Sequence of chain 1.A:
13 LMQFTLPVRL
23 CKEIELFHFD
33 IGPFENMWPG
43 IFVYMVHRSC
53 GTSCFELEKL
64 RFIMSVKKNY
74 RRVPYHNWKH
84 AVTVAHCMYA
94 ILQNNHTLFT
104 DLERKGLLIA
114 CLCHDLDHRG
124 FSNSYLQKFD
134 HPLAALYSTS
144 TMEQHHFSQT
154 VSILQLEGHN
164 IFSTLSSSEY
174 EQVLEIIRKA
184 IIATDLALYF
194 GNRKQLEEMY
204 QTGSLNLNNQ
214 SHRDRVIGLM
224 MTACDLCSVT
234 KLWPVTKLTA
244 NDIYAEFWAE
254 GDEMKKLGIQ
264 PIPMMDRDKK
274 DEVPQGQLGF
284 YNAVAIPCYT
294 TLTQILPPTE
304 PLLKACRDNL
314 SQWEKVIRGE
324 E

A small-molecule ligand and the protein it binds are described below.
Small molecule (SMILES): Cn1cc(C(=O)Nc2cccc(-c3cn4ccccc4n3)c2)c(Nc2cncnc2)n1

Binding-site contacts:
Ligand atom N3 contacts residue MET267 of chain 1.A at 3.4 Å.
Ligand atom N19 contacts residue THR242 of chain 1.A at 3.7 Å.
Ligand atom C18 contacts residue PHE283 of chain 1.A at 3.6 Å (hydrophobic).
Ligand atom N19 contacts residue SER231 of chain 1.A at 3.3 Å.
Ligand atom C25 contacts residue SER231 of chain 1.A at 3.8 Å.
Ligand atom N3 contacts residue GLY279 of chain 1.A at 3.5 Å.
Ligand atom C11 contacts residue PHE250 of chain 1.A at 3.8 Å (hydrophobic).
Ligand atom C29 contacts residue GLY279 of chain 1.A at 3.7 Å.
Ligand atom C14 contacts residue MET267 of chain 1.A at 3.7 Å (hydrophobic).
Ligand atom C5 contacts residue GLY279 of chain 1.A at 3.5 Å.
Ligand atom N20 contacts residue THR239 of chain 1.A at 3.8 Å.
Ligand atom N6 contacts residue GLY279 of chain 1.A at 3.5 Å.
Ligand atom N13 contacts residue PHE283 of chain 1.A at 3.5 Å.
Ligand atom C23 contacts residue GLU275 of chain 1.A at 3.6 Å.
Ligand atom C1 contacts residue PHE283 of chain 1.A at 3.6 Å (hydrophobic).
Ligand atom C21 contacts residue MET267 of chain 1.A at 3.3 Å (hydrophobic).
Ligand atom O17 contacts residue PHE283 of chain 1.A at 3.6 Å.
Ligand atom C24 contacts residue VAL276 of chain 1.A at 3.7 Å (hydrophobic).
Ligand atom O17 contacts residue GLN280 of chain 1.A at 2.8 Å (h-bond).
Ligand atom N3 contacts residue TYR247 of chain 1.A at 2.7 Å (h-bond).
Ligand atom C24 contacts residue GLU275 of chain 1.A at 3.5 Å.
Ligand atom N6 contacts residue MET267 of chain 1.A at 3.7 Å.
Ligand atom C9 contacts residue GLY279 of chain 1.A at 3.5 Å.
Ligand atom C5 contacts residue MET267 of chain 1.A at 3.3 Å (hydrophobic).
Ligand atom C7 contacts residue GLY279 of chain 1.A at 3.5 Å.
Ligand atom C8 contacts residue PHE283 of chain 1.A at 3.7 Å (hydrophobic).
Ligand atom C9 contacts residue MET267 of chain 1.A at 3.5 Å (hydrophobic).
Ligand atom C31 contacts residue PHE283 of chain 1.A at 3.1 Å (hydrophobic).
Ligand atom C14 contacts residue GLY279 of chain 1.A at 3.6 Å.
Ligand atom N13 contacts residue MET267 of chain 1.A at 3.7 Å.
Ligand atom C7 contacts residue MET267 of chain 1.A at 3.6 Å (hydrophobic).
Ligand atom C2 contacts residue PHE283 of chain 1.A at 3.8 Å (hydrophobic).
Ligand atom C18 contacts residue MET267 of chain 1.A at 3.4 Å (hydrophobic).
Ligand atom C16 contacts residue TYR247 of chain 1.A at 3.6 Å (hydrophobic).
Ligand atom C7 contacts residue TYR247 of chain 1.A at 3.4 Å (hydrophobic).
Ligand atom N20 contacts residue ALA243 of chain 1.A at 3.7 Å.
Ligand atom C16 contacts residue VAL276 of chain 1.A at 3.6 Å (hydrophobic).
Ligand atom C24 contacts residue LYS272 of chain 1.A at 3.5 Å.
Ligand atom C28 contacts residue GLN280 of chain 1.A at 3.2 Å.
Ligand atom N12 contacts residue ILE246 of chain 1.A at 3.7 Å.